Binding-site contacts:
Ligand atom O7 contacts residue ASN280 of chain 1.C at 3.8 Å.
Ligand atom C8 contacts residue ASN280 of chain 1.C at 4.0 Å.
Ligand atom O7 contacts residue ASN282 of chain 1.C at 3.4 Å (h-bond).
Ligand atom C5 contacts residue ASN282 of chain 1.C at 3.7 Å.
Ligand atom C4 contacts residue ASN282 of chain 1.C at 4.3 Å.
Ligand atom C2 contacts residue ASN282 of chain 1.C at 2.5 Å.
Ligand atom N2 contacts residue ASN282 of chain 1.C at 2.9 Å (h-bond).
Ligand atom C1 contacts residue ASN282 of chain 1.C at 1.4 Å.
Ligand atom C7 contacts residue ASN280 of chain 1.C at 4.2 Å.
Ligand atom C8 contacts residue GLU281 of chain 1.C at 3.9 Å.
Ligand atom C7 contacts residue ASN282 of chain 1.C at 3.3 Å.
Ligand atom C3 contacts residue ASN282 of chain 1.C at 3.8 Å.
Ligand atom O5 contacts residue ASN282 of chain 1.C at 2.4 Å (h-bond).
Ligand atom C8 contacts residue ASN282 of chain 1.C at 4.4 Å.

Sequence of chain 1.C:
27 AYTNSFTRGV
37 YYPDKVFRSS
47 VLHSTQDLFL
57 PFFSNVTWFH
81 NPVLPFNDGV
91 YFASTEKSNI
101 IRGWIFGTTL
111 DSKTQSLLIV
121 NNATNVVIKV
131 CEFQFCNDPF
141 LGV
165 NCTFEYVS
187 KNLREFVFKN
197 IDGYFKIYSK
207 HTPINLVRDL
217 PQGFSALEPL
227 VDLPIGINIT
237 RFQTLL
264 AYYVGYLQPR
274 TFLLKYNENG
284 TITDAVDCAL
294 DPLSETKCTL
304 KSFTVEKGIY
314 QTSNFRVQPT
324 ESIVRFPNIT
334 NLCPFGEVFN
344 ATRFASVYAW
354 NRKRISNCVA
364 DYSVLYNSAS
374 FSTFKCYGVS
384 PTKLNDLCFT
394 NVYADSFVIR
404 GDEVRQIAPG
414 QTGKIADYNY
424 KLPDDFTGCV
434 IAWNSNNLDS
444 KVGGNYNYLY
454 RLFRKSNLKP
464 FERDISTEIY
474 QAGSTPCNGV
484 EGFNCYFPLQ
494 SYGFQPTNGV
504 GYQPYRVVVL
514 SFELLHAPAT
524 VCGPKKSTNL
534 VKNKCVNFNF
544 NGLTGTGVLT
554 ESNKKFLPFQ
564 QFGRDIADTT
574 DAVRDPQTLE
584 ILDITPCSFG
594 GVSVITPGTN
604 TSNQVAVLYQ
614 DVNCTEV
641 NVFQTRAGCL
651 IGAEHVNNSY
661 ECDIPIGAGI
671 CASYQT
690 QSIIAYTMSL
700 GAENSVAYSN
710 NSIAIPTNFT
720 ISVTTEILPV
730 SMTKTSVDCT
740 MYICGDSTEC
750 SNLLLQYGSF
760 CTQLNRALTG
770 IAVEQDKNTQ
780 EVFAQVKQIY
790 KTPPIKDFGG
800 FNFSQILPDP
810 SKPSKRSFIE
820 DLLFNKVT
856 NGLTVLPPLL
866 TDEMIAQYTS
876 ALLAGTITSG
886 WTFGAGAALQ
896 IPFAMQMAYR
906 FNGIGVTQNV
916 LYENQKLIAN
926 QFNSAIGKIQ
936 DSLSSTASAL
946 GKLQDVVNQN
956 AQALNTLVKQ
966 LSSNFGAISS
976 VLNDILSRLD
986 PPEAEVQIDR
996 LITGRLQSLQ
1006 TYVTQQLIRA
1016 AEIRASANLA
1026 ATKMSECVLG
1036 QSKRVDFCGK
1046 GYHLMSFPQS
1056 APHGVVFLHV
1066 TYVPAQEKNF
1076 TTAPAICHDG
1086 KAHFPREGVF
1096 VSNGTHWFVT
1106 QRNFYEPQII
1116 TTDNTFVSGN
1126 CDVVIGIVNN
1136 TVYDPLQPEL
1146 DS

The small molecule below binds the protein below.
Small molecule (SMILES): CC(=O)N[C@H]1[C@H](O[C@H]2[C@H](O)[C@@H](NC(C)=O)CO[C@@H]2CO)O[C@H](CO)[C@@H](O)[C@@H]1O